Binding-site contacts:
Ligand atom C14 contacts residue PHE200 of chain 1.C at 3.9 Å (hydrophobic).
Ligand atom C22 contacts residue LEU205 of chain 1.C at 3.6 Å (hydrophobic).
Ligand atom C5 contacts residue LEU205 of chain 1.C at 3.5 Å (hydrophobic).
Ligand atom C16 contacts residue TYR232 of chain 1.C at 3.4 Å (hydrophobic).
Ligand atom C14 contacts residue TYR33 of chain 1.C at 3.9 Å (hydrophobic).
Ligand atom C4 contacts residue GLY203 of chain 1.C at 3.6 Å.
Ligand atom C15 contacts residue TYR232 of chain 1.C at 3.2 Å (hydrophobic).
Ligand atom C11 contacts residue TYR33 of chain 1.C at 3.3 Å (hydrophobic).
Ligand atom N1 contacts residue TYR33 of chain 1.C at 3.7 Å.
Ligand atom C13 contacts residue CO31 of chain 1.K at 3.4 Å.
Ligand atom C4 contacts residue ARG204 of chain 1.C at 3.8 Å.
Ligand atom C13 contacts residue TYR33 of chain 1.C at 3.8 Å (hydrophobic).
Ligand atom C18 contacts residue ILE169 of chain 1.C at 3.6 Å (hydrophobic).
Ligand atom N1 contacts residue TYR16 of chain 1.C at 3.8 Å.
Ligand atom C22 contacts residue ILE278 of chain 1.C at 3.7 Å (hydrophobic).
Ligand atom N1 contacts residue CO31 of chain 1.K at 3.9 Å.
Ligand atom C12 contacts residue GLY137 of chain 1.C at 3.2 Å.
Ligand atom C2 contacts residue GLY203 of chain 1.C at 3.8 Å.
Ligand atom C10 contacts residue TYR16 of chain 1.C at 3.2 Å (hydrophobic).
Ligand atom C8 contacts residue PHE200 of chain 1.C at 3.6 Å (hydrophobic).
Ligand atom C6 contacts residue PHE200 of chain 1.C at 3.6 Å (hydrophobic).
Ligand atom C2 contacts residue VAL196 of chain 1.C at 3.9 Å (hydrophobic).
Ligand atom C19 contacts residue CYS269 of chain 1.C at 3.5 Å (hydrophobic).
Ligand atom C15 contacts residue TYR265 of chain 1.C at 3.5 Å (hydrophobic).
Ligand atom C16 contacts residue ILE169 of chain 1.C at 3.9 Å (hydrophobic).
Ligand atom C7 contacts residue GLU140 of chain 1.C at 3.5 Å.
Ligand atom C11 contacts residue SAH1 of chain 1.L at 3.6 Å.
Ligand atom C18 contacts residue CYS269 of chain 1.C at 3.7 Å (hydrophobic).
Ligand atom C12 contacts residue CO31 of chain 1.K at 3.2 Å.
Ligand atom C8 contacts residue HIS141 of chain 1.C at 3.9 Å.
Ligand atom C22 contacts residue LEU192 of chain 1.C at 3.4 Å (hydrophobic).
Ligand atom C20 contacts residue ILE278 of chain 1.C at 3.8 Å (hydrophobic).
Ligand atom C10 contacts residue PHE200 of chain 1.C at 3.8 Å (hydrophobic).
Ligand atom C11 contacts residue TYR16 of chain 1.C at 3.1 Å (hydrophobic).
Ligand atom C13 contacts residue TYR232 of chain 1.C at 3.4 Å (hydrophobic).
Ligand atom C3 contacts residue LEU205 of chain 1.C at 3.8 Å (hydrophobic).
Ligand atom C14 contacts residue TYR265 of chain 1.C at 3.3 Å (hydrophobic).
Ligand atom C12 contacts residue TYR33 of chain 1.C at 3.4 Å (hydrophobic).
Ligand atom C14 contacts residue TYR232 of chain 1.C at 3.8 Å (hydrophobic).
Ligand atom C15 contacts residue TRP239 of chain 1.C at 3.9 Å (hydrophobic).

A small-molecule ligand and the protein it binds are described below.
Small molecule (SMILES): CCCCCCCCCC[N+](C)(C)CCCCCCCCCC

Sequence of chain 1.C:
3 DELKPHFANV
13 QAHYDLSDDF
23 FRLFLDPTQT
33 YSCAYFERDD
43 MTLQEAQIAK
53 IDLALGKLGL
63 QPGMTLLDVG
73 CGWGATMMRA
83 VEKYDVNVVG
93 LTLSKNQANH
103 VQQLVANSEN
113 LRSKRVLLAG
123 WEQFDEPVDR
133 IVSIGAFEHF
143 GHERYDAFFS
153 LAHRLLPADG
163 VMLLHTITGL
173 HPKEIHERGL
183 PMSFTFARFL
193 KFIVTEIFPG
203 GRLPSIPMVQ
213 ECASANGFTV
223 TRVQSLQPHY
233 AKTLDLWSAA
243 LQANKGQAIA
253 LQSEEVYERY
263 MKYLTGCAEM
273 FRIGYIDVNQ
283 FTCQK